Binding-site contacts:
Ligand atom C4 contacts residue ASN354 of chain 1.A at 4.4 Å.
Ligand atom O7 contacts residue SER356 of chain 1.A at 4.5 Å.
Ligand atom C2 contacts residue ASN354 of chain 1.A at 2.2 Å.
Ligand atom C1 contacts residue ASN354 of chain 1.A at 1.6 Å.
Ligand atom O4 contacts residue SER356 of chain 1.A at 4.5 Å.
Ligand atom O5 contacts residue ASN354 of chain 1.A at 2.8 Å (h-bond).
Ligand atom C5 contacts residue ASN354 of chain 1.A at 4.0 Å.
Ligand atom C3 contacts residue ASN354 of chain 1.A at 3.7 Å.
Ligand atom O7 contacts residue ASN354 of chain 1.A at 2.7 Å (h-bond).
Ligand atom C6 contacts residue SER356 of chain 1.A at 3.6 Å.
Ligand atom C7 contacts residue ASN354 of chain 1.A at 2.6 Å.
Ligand atom C8 contacts residue ASN354 of chain 1.A at 3.6 Å.
Ligand atom O5 contacts residue SER356 of chain 1.A at 4.2 Å.
Ligand atom N2 contacts residue ASN354 of chain 1.A at 2.3 Å (h-bond).
Ligand atom C5 contacts residue SER356 of chain 1.A at 3.5 Å.

Sequence of chain 1.A:
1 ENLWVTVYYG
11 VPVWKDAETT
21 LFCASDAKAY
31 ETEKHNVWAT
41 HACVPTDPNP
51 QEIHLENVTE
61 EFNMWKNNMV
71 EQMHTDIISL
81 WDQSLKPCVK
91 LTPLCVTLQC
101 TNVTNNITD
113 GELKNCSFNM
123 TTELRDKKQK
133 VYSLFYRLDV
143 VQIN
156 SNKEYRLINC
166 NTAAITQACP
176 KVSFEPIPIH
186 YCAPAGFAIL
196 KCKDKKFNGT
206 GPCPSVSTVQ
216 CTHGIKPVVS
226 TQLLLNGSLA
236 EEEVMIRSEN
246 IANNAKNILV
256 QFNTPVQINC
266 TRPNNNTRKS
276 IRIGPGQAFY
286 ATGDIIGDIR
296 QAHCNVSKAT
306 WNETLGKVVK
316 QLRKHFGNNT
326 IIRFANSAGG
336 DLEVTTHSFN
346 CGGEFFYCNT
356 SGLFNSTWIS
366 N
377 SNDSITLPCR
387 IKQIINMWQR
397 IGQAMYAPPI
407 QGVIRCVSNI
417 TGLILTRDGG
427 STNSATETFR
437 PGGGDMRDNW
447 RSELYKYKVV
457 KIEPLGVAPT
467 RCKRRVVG

The small molecule below binds the protein below.
Small molecule (SMILES): CC(=O)N[C@H]1[C@H](O[C@H]2[C@H](O)[C@@H](NC(C)=O)CO[C@@H]2CO)O[C@H](CO)[C@@H](O[C@@H]2O[C@H](CO[C@H]3O[C@H](CO)[C@@H](O)[C@H](O[C@H]4O[C@H](CO)[C@@H](O)[C@H](O)[C@@H]4O[C@H]4O[C@H](CO)[C@@H](O)[C@H](O)[C@@H]4O)[C@@H]3O)[C@@H](O)[C@H](O[C@H]3O[C@H](CO)[C@@H](O)[C@H](O)[C@@H]3O)[C@@H]2O)[C@@H]1O